The small molecule below binds the protein below.
Small molecule (SMILES): CC(=O)N[C@@H]1[C@@H](O)[C@H](O)[C@@H](CO)O[C@H]1O

Binding-site contacts:
Ligand atom C4 contacts residue TYR334 of chain 1.A at 4.5 Å (hydrophobic).
Ligand atom C8 contacts residue LEU307 of chain 1.A at 3.8 Å (hydrophobic).
Ligand atom C3 contacts residue ASN310 of chain 1.A at 3.8 Å.
Ligand atom C4 contacts residue ASN310 of chain 1.A at 4.2 Å.
Ligand atom C3 contacts residue GLU300 of chain 1.A at 3.9 Å.
Ligand atom C5 contacts residue HIS298 of chain 1.A at 4.4 Å.
Ligand atom C7 contacts residue ASN310 of chain 1.A at 3.9 Å.
Ligand atom N2 contacts residue GLU300 of chain 1.A at 2.9 Å (salt-bridge).
Ligand atom C2 contacts residue GLU300 of chain 1.A at 3.7 Å.
Ligand atom C6 contacts residue HIS298 of chain 1.A at 3.9 Å.
Ligand atom C1 contacts residue TYR334 of chain 1.A at 4.3 Å (hydrophobic).
Ligand atom N2 contacts residue LEU307 of chain 1.A at 4.3 Å.
Ligand atom N2 contacts residue ASN310 of chain 1.A at 2.9 Å (h-bond).
Ligand atom C7 contacts residue GLU300 of chain 1.A at 3.7 Å.
Ligand atom C2 contacts residue ASN310 of chain 1.A at 2.5 Å.
Ligand atom O4 contacts residue TYR334 of chain 1.A at 4.5 Å.
Ligand atom C7 contacts residue LEU307 of chain 1.A at 3.8 Å (hydrophobic).
Ligand atom C1 contacts residue GLU300 of chain 1.A at 3.8 Å.
Ligand atom O7 contacts residue LEU307 of chain 1.A at 4.0 Å.
Ligand atom C5 contacts residue ASN310 of chain 1.A at 3.6 Å.
Ligand atom C1 contacts residue ASN310 of chain 1.A at 1.4 Å.
Ligand atom O7 contacts residue ASN310 of chain 1.A at 4.2 Å.
Ligand atom C3 contacts residue TYR334 of chain 1.A at 4.1 Å (hydrophobic).
Ligand atom C8 contacts residue GLU300 of chain 1.A at 3.6 Å.
Ligand atom C5 contacts residue TYR334 of chain 1.A at 4.1 Å (hydrophobic).
Ligand atom O5 contacts residue ASN310 of chain 1.A at 2.3 Å (h-bond).

Sequence of chain 1.A:
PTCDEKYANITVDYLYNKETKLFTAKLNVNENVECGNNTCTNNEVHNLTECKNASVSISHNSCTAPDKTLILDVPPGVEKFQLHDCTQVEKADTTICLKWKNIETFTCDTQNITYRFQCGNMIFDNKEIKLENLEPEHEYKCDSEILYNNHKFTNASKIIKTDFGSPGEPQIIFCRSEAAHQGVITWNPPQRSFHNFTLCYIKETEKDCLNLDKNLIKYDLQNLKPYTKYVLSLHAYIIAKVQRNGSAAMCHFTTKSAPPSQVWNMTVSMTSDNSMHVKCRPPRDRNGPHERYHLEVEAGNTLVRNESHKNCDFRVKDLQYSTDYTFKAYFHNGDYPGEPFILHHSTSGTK